Sequence of chain 1.A:
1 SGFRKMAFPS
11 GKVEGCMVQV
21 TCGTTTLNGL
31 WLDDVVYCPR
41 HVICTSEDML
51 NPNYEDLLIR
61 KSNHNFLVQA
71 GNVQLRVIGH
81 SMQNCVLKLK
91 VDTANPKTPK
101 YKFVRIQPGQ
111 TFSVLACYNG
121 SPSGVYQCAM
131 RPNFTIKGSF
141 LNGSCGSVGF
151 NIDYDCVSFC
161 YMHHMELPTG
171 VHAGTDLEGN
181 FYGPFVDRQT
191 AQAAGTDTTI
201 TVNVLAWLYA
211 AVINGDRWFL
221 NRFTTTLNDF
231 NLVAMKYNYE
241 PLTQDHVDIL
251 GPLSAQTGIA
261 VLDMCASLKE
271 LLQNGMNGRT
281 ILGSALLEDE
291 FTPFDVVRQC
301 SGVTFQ

Binding-site contacts:
Ligand atom C27 contacts residue ASN142 of chain 1.A at 3.8 Å.
Ligand atom C17 contacts residue HIS164 of chain 1.A at 3.7 Å.
Ligand atom N28 contacts residue GLU166 of chain 1.A at 3.3 Å (salt-bridge).
Ligand atom O10 contacts residue MET165 of chain 1.A at 3.3 Å.
Ligand atom O22 contacts residue GLY143 of chain 1.A at 3.1 Å (h-bond).
Ligand atom O22 contacts residue CYS145 of chain 1.A at 2.8 Å (h-bond).
Ligand atom O30 contacts residue HIS163 of chain 1.A at 2.8 Å (h-bond).
Ligand atom C26 contacts residue ASN142 of chain 1.A at 3.7 Å.
Ligand atom N19 contacts residue HIS164 of chain 1.A at 2.9 Å (h-bond).
Ligand atom C29 contacts residue GLU166 of chain 1.A at 3.6 Å.
Ligand atom C27 contacts residue LEU141 of chain 1.A at 3.7 Å (hydrophobic).
Ligand atom C20 contacts residue CYS145 of chain 1.A at 2.8 Å (hydrophobic).
Ligand atom C24 contacts residue HIS163 of chain 1.A at 3.7 Å.
Ligand atom O30 contacts residue HIS172 of chain 1.A at 3.6 Å.
Ligand atom O8 contacts residue GLU166 of chain 1.A at 3.8 Å.
Ligand atom O30 contacts residue PHE140 of chain 1.A at 3.6 Å.
Ligand atom C24 contacts residue CYS145 of chain 1.A at 3.2 Å (hydrophobic).
Ligand atom C7 contacts residue GLU166 of chain 1.A at 3.3 Å.
Ligand atom C29 contacts residue PHE140 of chain 1.A at 3.7 Å (hydrophobic).
Ligand atom O10 contacts residue GLU166 of chain 1.A at 2.8 Å (salt-bridge).
Ligand atom C16 contacts residue MET49 of chain 1.A at 3.5 Å (hydrophobic).
Ligand atom C16 contacts residue HIS41 of chain 1.A at 3.8 Å.
Ligand atom O18 contacts residue GLN189 of chain 1.A at 3.8 Å.
Ligand atom O22 contacts residue SER144 of chain 1.A at 3.6 Å (h-bond).
Ligand atom C21 contacts residue HIS41 of chain 1.A at 3.7 Å.
Ligand atom C13 contacts residue GLN189 of chain 1.A at 3.7 Å.
Ligand atom O30 contacts residue GLU166 of chain 1.A at 3.4 Å.
Ligand atom C3 contacts residue ASN142 of chain 1.A at 3.7 Å.
Ligand atom N28 contacts residue PHE140 of chain 1.A at 3.0 Å (h-bond).
Ligand atom C15 contacts residue HIS164 of chain 1.A at 3.7 Å.
Ligand atom N19 contacts residue CYS145 of chain 1.A at 3.0 Å (h-bond).
Ligand atom O8 contacts residue GLN189 of chain 1.A at 3.8 Å.
Ligand atom N11 contacts residue GLN189 of chain 1.A at 3.1 Å (h-bond).
Ligand atom N28 contacts residue LEU141 of chain 1.A at 3.9 Å.
Ligand atom N19 contacts residue MET165 of chain 1.A at 3.8 Å.
Ligand atom C29 contacts residue HIS163 of chain 1.A at 3.7 Å.
Ligand atom C15 contacts residue HIS41 of chain 1.A at 3.5 Å.
Ligand atom C21 contacts residue CYS145 of chain 1.A at 1.8 Å (hydrophobic).
Ligand atom C12 contacts residue HIS164 of chain 1.A at 3.7 Å.
Ligand atom C15 contacts residue MET165 of chain 1.A at 3.5 Å (hydrophobic).

Sequence of chain 2.A:
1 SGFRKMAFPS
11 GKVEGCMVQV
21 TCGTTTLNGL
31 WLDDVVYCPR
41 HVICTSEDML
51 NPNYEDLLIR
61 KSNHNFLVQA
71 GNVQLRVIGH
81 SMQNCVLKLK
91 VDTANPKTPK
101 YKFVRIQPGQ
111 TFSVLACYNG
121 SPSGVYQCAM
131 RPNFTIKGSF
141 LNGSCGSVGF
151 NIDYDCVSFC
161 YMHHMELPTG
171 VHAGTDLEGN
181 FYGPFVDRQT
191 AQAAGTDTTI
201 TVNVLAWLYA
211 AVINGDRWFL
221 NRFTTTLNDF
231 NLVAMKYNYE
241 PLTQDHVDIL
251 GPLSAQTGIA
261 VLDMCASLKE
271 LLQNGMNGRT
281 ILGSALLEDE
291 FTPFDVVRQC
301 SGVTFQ

This protein binds this small molecule.
Small molecule (SMILES): CC(C)C[C@H](NC(=O)OCc1ccccc1)C(=O)N[C@H](CO)C[C@@H]1CCNC1=O